This protein binds this small molecule.
Small molecule (SMILES): CNCCCC[C@H](NC(=O)[C@H](CCCN=C(N)N)NC(=O)[C@H](C)N)C(=O)N[C@@H](CO)C(=O)N[C@H](C(=O)NCC(=O)NCC(=O)N[C@@H](CCCCNC(C)=O)C(=O)O)[C@@H](C)O

Binding-site contacts:
Ligand atom CG2 contacts residue ASP157 of chain 1.A at 3.3 Å.
Ligand atom NH1 contacts residue TYR197 of chain 1.A at 3.2 Å (h-bond).
Ligand atom CM contacts residue ASN312 of chain 1.A at 3.2 Å.
Ligand atom CB contacts residue GLU191 of chain 1.A at 3.5 Å.
Ligand atom N contacts residue HIS262 of chain 1.A at 3.3 Å (h-bond).
Ligand atom CA contacts residue ASN108 of chain 1.A at 3.4 Å.
Ligand atom CA contacts residue ASP157 of chain 1.A at 3.5 Å.
Ligand atom CG2 contacts residue ILE93 of chain 1.A at 3.0 Å (hydrophobic).
Ligand atom CM contacts residue GLU212 of chain 1.A at 3.1 Å.
Ligand atom NE contacts residue TYR197 of chain 1.A at 3.6 Å.
Ligand atom O contacts residue TYR197 of chain 1.A at 2.7 Å (h-bond).
Ligand atom CD contacts residue GLY192 of chain 1.A at 3.4 Å.
Ligand atom NH1 contacts residue ASP157 of chain 1.A at 3.5 Å.
Ligand atom O contacts residue ASN108 of chain 1.A at 2.9 Å (h-bond).
Ligand atom OXT contacts residue TYR107 of chain 1.A at 3.4 Å.
Ligand atom O contacts residue ARG331 of chain 1.A at 3.3 Å (salt-bridge).
Ligand atom CA contacts residue GLU191 of chain 1.A at 3.6 Å.
Ligand atom CZ contacts residue TYR197 of chain 1.A at 3.0 Å (hydrophobic).
Ligand atom N contacts residue GLU191 of chain 1.A at 2.9 Å (salt-bridge).
Ligand atom NH2 contacts residue ASN159 of chain 1.A at 3.6 Å (h-bond).
Ligand atom NH2 contacts residue TYR197 of chain 1.A at 2.8 Å (h-bond).
Ligand atom N contacts residue ASP157 of chain 1.A at 2.8 Å (salt-bridge).
Ligand atom O contacts residue VAL335 of chain 1.A at 3.5 Å.
Ligand atom CH3 contacts residue ILE109 of chain 1.A at 3.5 Å (hydrophobic).
Ligand atom CH3 contacts residue GLN110 of chain 1.A at 3.5 Å.
Ligand atom N contacts residue ASN108 of chain 1.A at 3.4 Å (h-bond).
Ligand atom O contacts residue ILE190 of chain 1.A at 3.6 Å.
Ligand atom NZ contacts residue TYR199 of chain 1.A at 3.6 Å.
Ligand atom OH contacts residue ASN108 of chain 1.A at 3.6 Å.
Ligand atom OH contacts residue GLN110 of chain 1.A at 3.2 Å (h-bond).
Ligand atom CB contacts residue ASP333 of chain 1.A at 3.0 Å.
Ligand atom NH2 contacts residue GLU191 of chain 1.A at 2.9 Å (salt-bridge).
Ligand atom C contacts residue TYR197 of chain 1.A at 3.6 Å (hydrophobic).
Ligand atom C contacts residue ASP157 of chain 1.A at 3.6 Å.
Ligand atom CE contacts residue TYR199 of chain 1.A at 3.4 Å (hydrophobic).
Ligand atom CB contacts residue ASP157 of chain 1.A at 3.4 Å.
Ligand atom O contacts residue LYS263 of chain 1.A at 3.5 Å.
Ligand atom O contacts residue LYS263 of chain 1.A at 3.0 Å (salt-bridge).
Ligand atom N contacts residue ASP333 of chain 1.A at 2.6 Å (salt-bridge).
Ligand atom C contacts residue ASN108 of chain 1.A at 3.1 Å.

Sequence of chain 1.A:
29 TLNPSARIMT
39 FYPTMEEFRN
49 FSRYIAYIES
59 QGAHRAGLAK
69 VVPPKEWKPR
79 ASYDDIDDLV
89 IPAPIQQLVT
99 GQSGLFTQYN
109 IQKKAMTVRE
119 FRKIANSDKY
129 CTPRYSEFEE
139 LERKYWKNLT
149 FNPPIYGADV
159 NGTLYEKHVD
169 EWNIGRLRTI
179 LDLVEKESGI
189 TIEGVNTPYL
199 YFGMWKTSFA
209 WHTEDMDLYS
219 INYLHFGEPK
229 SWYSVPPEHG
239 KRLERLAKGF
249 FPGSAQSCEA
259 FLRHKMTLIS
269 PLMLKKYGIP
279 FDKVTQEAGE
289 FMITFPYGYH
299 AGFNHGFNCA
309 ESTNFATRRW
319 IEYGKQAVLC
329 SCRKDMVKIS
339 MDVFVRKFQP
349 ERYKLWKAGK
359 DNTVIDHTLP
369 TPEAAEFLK